The protein below binds the small molecule below.
Small molecule (SMILES): CC(=O)N[C@@H]1[C@@H](O)[C@H](O)[C@@H](CO)O[C@H]1O

Binding-site contacts:
Ligand atom C4 contacts residue ASN414 of chain 1.B at 4.2 Å.
Ligand atom C8 contacts residue ASN414 of chain 1.B at 4.2 Å.
Ligand atom C5 contacts residue ASN414 of chain 1.B at 3.7 Å.
Ligand atom C7 contacts residue TRP576 of chain 1.B at 4.2 Å (hydrophobic).
Ligand atom N2 contacts residue GLU415 of chain 1.B at 4.2 Å.
Ligand atom C8 contacts residue PHE267 of chain 1.B at 3.6 Å (hydrophobic).
Ligand atom C8 contacts residue GLU415 of chain 1.B at 4.0 Å.
Ligand atom C8 contacts residue TRP576 of chain 1.B at 3.4 Å (hydrophobic).
Ligand atom O7 contacts residue TRP576 of chain 1.B at 3.7 Å.
Ligand atom C8 contacts residue ILE418 of chain 1.B at 4.4 Å (hydrophobic).
Ligand atom C1 contacts residue ASN414 of chain 1.B at 1.4 Å.
Ligand atom O5 contacts residue ASN414 of chain 1.B at 2.4 Å (h-bond).
Ligand atom C2 contacts residue ASN414 of chain 1.B at 2.5 Å.
Ligand atom O7 contacts residue ASN414 of chain 1.B at 4.0 Å.
Ligand atom C3 contacts residue ASN414 of chain 1.B at 3.8 Å.
Ligand atom N2 contacts residue ASN414 of chain 1.B at 2.9 Å (h-bond).
Ligand atom C7 contacts residue ASN414 of chain 1.B at 3.6 Å.

Sequence of chain 1.B:
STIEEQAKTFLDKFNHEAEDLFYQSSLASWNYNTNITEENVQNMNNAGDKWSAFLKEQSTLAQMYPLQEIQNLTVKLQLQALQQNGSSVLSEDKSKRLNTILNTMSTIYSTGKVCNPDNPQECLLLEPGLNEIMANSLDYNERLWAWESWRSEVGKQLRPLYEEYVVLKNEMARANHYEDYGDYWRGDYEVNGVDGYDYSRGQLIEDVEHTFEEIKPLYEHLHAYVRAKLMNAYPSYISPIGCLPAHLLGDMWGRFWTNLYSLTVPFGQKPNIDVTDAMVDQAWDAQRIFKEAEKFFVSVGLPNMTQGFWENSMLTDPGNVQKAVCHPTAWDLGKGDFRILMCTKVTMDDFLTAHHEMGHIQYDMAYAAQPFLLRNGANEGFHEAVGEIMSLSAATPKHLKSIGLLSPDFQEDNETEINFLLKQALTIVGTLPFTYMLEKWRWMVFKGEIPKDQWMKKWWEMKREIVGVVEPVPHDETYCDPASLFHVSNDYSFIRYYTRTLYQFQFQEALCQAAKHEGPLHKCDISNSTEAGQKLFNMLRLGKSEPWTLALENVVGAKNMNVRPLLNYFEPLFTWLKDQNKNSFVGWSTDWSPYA